Sequence of chain 1.C:
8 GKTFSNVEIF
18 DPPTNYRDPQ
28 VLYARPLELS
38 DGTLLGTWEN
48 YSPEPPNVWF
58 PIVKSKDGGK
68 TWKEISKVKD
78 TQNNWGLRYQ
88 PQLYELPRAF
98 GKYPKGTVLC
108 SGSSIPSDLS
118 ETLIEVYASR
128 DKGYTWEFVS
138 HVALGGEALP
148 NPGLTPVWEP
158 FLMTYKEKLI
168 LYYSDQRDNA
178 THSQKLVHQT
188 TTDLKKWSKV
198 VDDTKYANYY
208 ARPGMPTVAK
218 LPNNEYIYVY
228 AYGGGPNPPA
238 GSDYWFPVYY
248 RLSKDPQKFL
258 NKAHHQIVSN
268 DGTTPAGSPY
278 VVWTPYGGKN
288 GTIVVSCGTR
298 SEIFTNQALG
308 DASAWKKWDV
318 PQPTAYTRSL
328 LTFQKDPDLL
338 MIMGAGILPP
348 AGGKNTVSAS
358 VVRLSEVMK

Binding-site contacts:
Ligand atom O5' contacts residue AHR1 of chain 1.K at 1.5 Å.
Ligand atom O2' contacts residue MET212 of chain 1.C at 3.5 Å.
Ligand atom O3' contacts residue GLN173 of chain 1.C at 3.9 Å.
Ligand atom O5' contacts residue GLU156 of chain 1.C at 4.2 Å.
Ligand atom C4' contacts residue AHR1 of chain 1.K at 3.7 Å.
Ligand atom C3' contacts residue TRP155 of chain 1.C at 3.8 Å (hydrophobic).
Ligand atom N4' contacts residue AHR1 of chain 1.K at 4.4 Å.
Ligand atom O3' contacts residue PRO147 of chain 1.C at 3.6 Å.
Ligand atom N4' contacts residue MET212 of chain 1.C at 4.2 Å.
Ligand atom C4' contacts residue TRP155 of chain 1.C at 4.5 Å (hydrophobic).
Ligand atom O2' contacts residue GLU156 of chain 1.C at 2.7 Å (salt-bridge).
Ligand atom C3' contacts residue ARG209 of chain 1.C at 4.3 Å.
Ligand atom C2' contacts residue MET212 of chain 1.C at 4.4 Å (hydrophobic).
Ligand atom O3' contacts residue ARG209 of chain 1.C at 3.0 Å (salt-bridge).
Ligand atom C4' contacts residue PRO147 of chain 1.C at 4.0 Å (hydrophobic).
Ligand atom C1' contacts residue GLU156 of chain 1.C at 3.5 Å.
Ligand atom O2' contacts residue SER171 of chain 1.C at 3.7 Å.
Ligand atom O2' contacts residue GLN181 of chain 1.C at 2.8 Å (h-bond).
Ligand atom C1' contacts residue MET212 of chain 1.C at 3.8 Å (hydrophobic).
Ligand atom O2' contacts residue GLY211 of chain 1.C at 3.4 Å.
Ligand atom C4' contacts residue TYR323 of chain 1.C at 4.4 Å (hydrophobic).
Ligand atom C4' contacts residue GLU156 of chain 1.C at 3.2 Å.
Ligand atom C5' contacts residue AHR1 of chain 1.K at 2.4 Å.
Ligand atom C5' contacts residue TRP155 of chain 1.C at 3.7 Å (hydrophobic).
Ligand atom C5' contacts residue GLN87 of chain 1.C at 4.3 Å.
Ligand atom O3' contacts residue TRP155 of chain 1.C at 3.1 Å (h-bond).
Ligand atom C2' contacts residue GLN181 of chain 1.C at 3.4 Å.
Ligand atom C1' contacts residue TYR323 of chain 1.C at 4.1 Å (hydrophobic).
Ligand atom O3' contacts residue GLN181 of chain 1.C at 2.8 Å (h-bond).
Ligand atom C2' contacts residue GLU156 of chain 1.C at 3.6 Å.
Ligand atom O5' contacts residue TYR323 of chain 1.C at 4.2 Å.
Ligand atom O5' contacts residue TRP155 of chain 1.C at 4.4 Å.
Ligand atom N4' contacts residue GLU156 of chain 1.C at 2.9 Å (salt-bridge).
Ligand atom C3' contacts residue GLU156 of chain 1.C at 3.3 Å.
Ligand atom C5' contacts residue PRO147 of chain 1.C at 4.3 Å (hydrophobic).
Ligand atom C5' contacts residue GLU156 of chain 1.C at 3.2 Å.
Ligand atom O5' contacts residue PRO147 of chain 1.C at 4.2 Å.
Ligand atom N4' contacts residue TYR323 of chain 1.C at 3.2 Å (h-bond).
Ligand atom C3' contacts residue GLN181 of chain 1.C at 3.5 Å.
Ligand atom C3' contacts residue PRO147 of chain 1.C at 4.5 Å (hydrophobic).

A protein and the small-molecule ligand that binds it are described below.
Small molecule (SMILES): OC[C@@H]1NC[C@H](O)[C@H]1O